Sequence of chain 1.C:
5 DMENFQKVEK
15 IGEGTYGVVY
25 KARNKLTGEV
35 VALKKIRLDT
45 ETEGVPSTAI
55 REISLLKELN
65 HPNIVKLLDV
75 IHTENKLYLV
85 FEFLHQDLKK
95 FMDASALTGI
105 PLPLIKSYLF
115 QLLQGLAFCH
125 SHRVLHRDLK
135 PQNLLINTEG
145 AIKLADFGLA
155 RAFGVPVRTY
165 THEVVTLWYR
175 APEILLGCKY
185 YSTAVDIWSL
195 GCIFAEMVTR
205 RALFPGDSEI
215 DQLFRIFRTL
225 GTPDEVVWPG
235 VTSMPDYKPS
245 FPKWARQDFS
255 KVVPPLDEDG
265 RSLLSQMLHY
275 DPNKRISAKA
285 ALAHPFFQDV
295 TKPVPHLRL

This small molecule binds to this protein.
Small molecule (SMILES): C[C@H](C(=O)/N=C1\C=C(C2CC2)N=N1)c1ccc(N2CCNC2=O)cc1

Binding-site contacts:
Ligand atom C16 contacts residue HIS89 of chain 1.C at 3.7 Å.
Ligand atom C2 contacts residue ILE15 of chain 1.C at 3.7 Å (hydrophobic).
Ligand atom N7 contacts residue GLU86 of chain 1.C at 3.6 Å.
Ligand atom C9 contacts residue LEU139 of chain 1.C at 3.6 Å (hydrophobic).
Ligand atom C8 contacts residue LEU139 of chain 1.C at 3.6 Å (hydrophobic).
Ligand atom C18 contacts residue HIS89 of chain 1.C at 3.7 Å.
Ligand atom C23 contacts residue ILE15 of chain 1.C at 3.5 Å (hydrophobic).
Ligand atom N14 contacts residue LEU88 of chain 1.C at 3.0 Å (h-bond).
Ligand atom C5 contacts residue GLU13 of chain 1.C at 3.4 Å.
Ligand atom N7 contacts residue ALA36 of chain 1.C at 3.9 Å.
Ligand atom C10 contacts residue LEU139 of chain 1.C at 3.7 Å (hydrophobic).
Ligand atom C2 contacts residue LYS14 of chain 1.C at 3.8 Å.
Ligand atom C25 contacts residue GLN90 of chain 1.C at 3.5 Å.
Ligand atom N7 contacts residue LEU88 of chain 1.C at 3.0 Å (h-bond).
Ligand atom C13 contacts residue PHE85 of chain 1.C at 3.9 Å (hydrophobic).
Ligand atom N6 contacts residue GLU86 of chain 1.C at 2.9 Å (salt-bridge).
Ligand atom N1 contacts residue ILE15 of chain 1.C at 3.7 Å.
Ligand atom C16 contacts residue LEU88 of chain 1.C at 3.6 Å (hydrophobic).
Ligand atom N4 contacts residue GLU13 of chain 1.C at 3.4 Å (salt-bridge).
Ligand atom N6 contacts residue LEU139 of chain 1.C at 3.7 Å.
Ligand atom C10 contacts residue ALA36 of chain 1.C at 3.4 Å (hydrophobic).
Ligand atom O24 contacts residue GLU13 of chain 1.C at 2.7 Å (salt-bridge).
Ligand atom C15 contacts residue LEU139 of chain 1.C at 3.8 Å (hydrophobic).
Ligand atom C11 contacts residue ALA36 of chain 1.C at 3.7 Å (hydrophobic).
Ligand atom C8 contacts residue LEU88 of chain 1.C at 3.8 Å (hydrophobic).
Ligand atom C5 contacts residue ILE15 of chain 1.C at 3.9 Å (hydrophobic).
Ligand atom C22 contacts residue ILE15 of chain 1.C at 3.2 Å (hydrophobic).
Ligand atom N7 contacts residue LEU139 of chain 1.C at 3.7 Å.
Ligand atom C15 contacts residue LEU88 of chain 1.C at 3.8 Å (hydrophobic).
Ligand atom N14 contacts residue LEU139 of chain 1.C at 3.7 Å.
Ligand atom N6 contacts residue LEU88 of chain 1.C at 3.9 Å.
Ligand atom N7 contacts residue PHE87 of chain 1.C at 3.7 Å.
Ligand atom C25 contacts residue ASP91 of chain 1.C at 3.3 Å.
Ligand atom C21 contacts residue ILE15 of chain 1.C at 3.5 Å (hydrophobic).
Ligand atom C11 contacts residue PHE85 of chain 1.C at 3.6 Å (hydrophobic).
Ligand atom N6 contacts residue ALA36 of chain 1.C at 3.3 Å.
Ligand atom C20 contacts residue ILE15 of chain 1.C at 3.9 Å (hydrophobic).
Ligand atom C19 contacts residue HIS89 of chain 1.C at 3.2 Å.
Ligand atom N6 contacts residue PHE87 of chain 1.C at 3.9 Å.
Ligand atom C3 contacts residue LYS14 of chain 1.C at 3.5 Å.